This protein binds this small molecule.
Small molecule (SMILES): CCCCO

Binding-site contacts:
Ligand atom C1 contacts residue PRO144 of chain 1.A at 3.6 Å (hydrophobic).
Ligand atom C4 contacts residue LEU177 of chain 1.A at 4.3 Å (hydrophobic).
Ligand atom OH contacts residue PHE151 of chain 1.A at 4.2 Å.
Ligand atom C4 contacts residue 1BO1 of chain 1.F at 0.9 Å.
Ligand atom C1 contacts residue LEU177 of chain 1.A at 3.6 Å (hydrophobic).
Ligand atom C2 contacts residue LEU177 of chain 1.A at 4.3 Å (hydrophobic).
Ligand atom OH contacts residue HIS272 of chain 1.A at 4.2 Å.
Ligand atom C3 contacts residue HIS272 of chain 1.A at 3.6 Å.
Ligand atom C3 contacts residue 1BO1 of chain 1.F at 1.1 Å.
Ligand atom C4 contacts residue PHE151 of chain 1.A at 4.2 Å (hydrophobic).
Ligand atom OH contacts residue ASP108 of chain 1.A at 3.5 Å (salt-bridge).
Ligand atom C1 contacts residue ASP147 of chain 1.A at 3.2 Å.
Ligand atom C2 contacts residue PHE143 of chain 1.A at 3.9 Å (hydrophobic).
Ligand atom C2 contacts residue PRO144 of chain 1.A at 4.0 Å (hydrophobic).
Ligand atom C1 contacts residue ALA247 of chain 1.A at 3.6 Å (hydrophobic).
Ligand atom C3 contacts residue LEU177 of chain 1.A at 4.4 Å (hydrophobic).
Ligand atom C4 contacts residue HIS272 of chain 1.A at 3.8 Å.
Ligand atom OH contacts residue 1BO1 of chain 1.F at 1.0 Å.
Ligand atom C1 contacts residue 1BO1 of chain 1.F at 0.1 Å.
Ligand atom C2 contacts residue 1BO1 of chain 1.F at 1.1 Å.
Ligand atom C3 contacts residue LEU248 of chain 1.A at 3.9 Å (hydrophobic).
Ligand atom C2 contacts residue ASP147 of chain 1.A at 4.2 Å.
Ligand atom OH contacts residue LEU248 of chain 1.A at 4.4 Å.
Ligand atom C4 contacts residue ASP108 of chain 1.A at 4.2 Å.

Sequence of chain 1.A:
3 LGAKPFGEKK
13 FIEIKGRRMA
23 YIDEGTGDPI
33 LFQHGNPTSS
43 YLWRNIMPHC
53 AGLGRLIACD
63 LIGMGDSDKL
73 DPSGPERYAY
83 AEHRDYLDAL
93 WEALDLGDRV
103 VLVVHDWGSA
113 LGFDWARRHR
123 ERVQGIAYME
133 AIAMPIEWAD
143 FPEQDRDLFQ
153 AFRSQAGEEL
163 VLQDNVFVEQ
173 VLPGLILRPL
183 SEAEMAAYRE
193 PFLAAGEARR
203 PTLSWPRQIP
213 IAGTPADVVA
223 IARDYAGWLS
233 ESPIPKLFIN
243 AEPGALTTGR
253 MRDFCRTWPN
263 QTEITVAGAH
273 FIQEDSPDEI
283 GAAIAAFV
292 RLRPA